A protein and the small-molecule ligand that binds it are described below.
Small molecule (SMILES): Cc1ncsc1-c1ccc([C@H](C)NC(=O)[C@@H]2C[C@@H](O)CN2C(=O)[C@@H](c2cc(OCCN3CCC(OC4CC(Oc5cc(N6[C@@H]7CC[C@H]6CN(c6cc(-c8ccccc8O)nnc6N)C7)ccn5)C4)CC3)no2)C(C)C)cc1

Sequence of chain 1.C:
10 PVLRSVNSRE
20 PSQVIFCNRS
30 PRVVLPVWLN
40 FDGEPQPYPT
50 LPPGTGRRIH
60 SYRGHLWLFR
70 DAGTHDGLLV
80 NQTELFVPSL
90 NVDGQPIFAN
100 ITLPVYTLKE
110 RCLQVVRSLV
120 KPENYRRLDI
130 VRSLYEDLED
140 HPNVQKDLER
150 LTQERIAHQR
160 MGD

Sequence of chain 1.G:
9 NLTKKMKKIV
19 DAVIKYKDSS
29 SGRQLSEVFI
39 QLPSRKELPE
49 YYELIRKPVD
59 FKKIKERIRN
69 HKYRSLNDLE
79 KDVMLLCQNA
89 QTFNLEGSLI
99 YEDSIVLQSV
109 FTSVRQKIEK

Binding-site contacts:
Ligand atom C53 contacts residue ARG56 of chain 1.C at 3.5 Å.
Ligand atom C14 contacts residue PHE37 of chain 1.G at 3.5 Å (hydrophobic).
Ligand atom O6 contacts residue TYR61 of chain 1.C at 3.4 Å.
Ligand atom O7 contacts residue TYR47 of chain 1.C at 2.7 Å (h-bond).
Ligand atom N8 contacts residue TYR47 of chain 1.C at 3.4 Å (h-bond).
Ligand atom N3 contacts residue ASN92 of chain 1.G at 2.8 Å (h-bond).
Ligand atom C40 contacts residue HIS59 of chain 1.C at 3.4 Å.
Ligand atom N4 contacts residue ASN92 of chain 1.G at 2.8 Å (h-bond).
Ligand atom O contacts residue TYR49 of chain 1.G at 3.1 Å (h-bond).
Ligand atom C41 contacts residue TYR47 of chain 1.C at 3.5 Å (hydrophobic).
Ligand atom C15 contacts residue LEU40 of chain 1.G at 3.5 Å (hydrophobic).
Ligand atom O6 contacts residue SER60 of chain 1.C at 2.9 Å (h-bond).
Ligand atom C37 contacts residue TYR47 of chain 1.C at 3.3 Å (hydrophobic).
Ligand atom N10 contacts residue ARG56 of chain 1.C at 2.6 Å (salt-bridge).
Ligand atom O4 contacts residue PHE40 of chain 1.C at 3.3 Å.
Ligand atom C35 contacts residue TYR47 of chain 1.C at 3.5 Å (hydrophobic).
Ligand atom O contacts residue ALA88 of chain 1.G at 3.4 Å.
Ligand atom C13 contacts residue VAL57 of chain 1.G at 3.5 Å (hydrophobic).
Ligand atom C11 contacts residue TYR49 of chain 1.G at 3.4 Å (hydrophobic).
Ligand atom O1 contacts residue PRO41 of chain 1.G at 3.3 Å.
Ligand atom C39 contacts residue HIS59 of chain 1.C at 3.3 Å.
Ligand atom C12 contacts residue TYR49 of chain 1.G at 3.5 Å (hydrophobic).
Ligand atom C14 contacts residue VAL36 of chain 1.G at 3.4 Å (hydrophobic).
Ligand atom N9 contacts residue HIS59 of chain 1.C at 2.9 Å (h-bond).
Ligand atom C9 contacts residue ASN92 of chain 1.G at 3.5 Å.
Ligand atom C51 contacts residue ARG56 of chain 1.C at 3.5 Å.
Ligand atom N10 contacts residue PRO48 of chain 1.C at 3.3 Å (h-bond).
Ligand atom N4 contacts residue PHE91 of chain 1.G at 3.5 Å.
Ligand atom N2 contacts residue ASN92 of chain 1.G at 3.3 Å (h-bond).
Ligand atom C48 contacts residue ILE58 of chain 1.C at 3.5 Å (hydrophobic).
Ligand atom C37 contacts residue TRP37 of chain 1.C at 3.4 Å (hydrophobic).
Ligand atom C38 contacts residue HIS64 of chain 1.C at 3.5 Å.
Ligand atom C15 contacts residue VAL36 of chain 1.G at 3.1 Å (hydrophobic).
Ligand atom N7 contacts residue PHE40 of chain 1.C at 3.3 Å.
Ligand atom S contacts residue TYR47 of chain 1.C at 3.5 Å.
Ligand atom O6 contacts residue HIS64 of chain 1.C at 2.6 Å (h-bond).
Ligand atom C49 contacts residue HIS59 of chain 1.C at 3.6 Å.
Ligand atom C28 contacts residue TYR61 of chain 1.C at 3.2 Å (hydrophobic).
Ligand atom C53 contacts residue PRO48 of chain 1.C at 3.1 Å (hydrophobic).
Ligand atom O4 contacts residue HIS64 of chain 1.C at 3.2 Å.